Binding-site contacts:
Ligand atom C6 contacts residue GLN279 of chain 1.B at 4.2 Å.
Ligand atom C1 contacts residue ASN230 of chain 1.B at 1.4 Å.
Ligand atom N2 contacts residue ASN230 of chain 1.B at 2.9 Å (h-bond).
Ligand atom C2 contacts residue ASN230 of chain 1.B at 2.4 Å.
Ligand atom O6 contacts residue GLN279 of chain 1.B at 3.5 Å (h-bond).
Ligand atom O7 contacts residue ASN230 of chain 1.B at 3.6 Å (h-bond).
Ligand atom C5 contacts residue ASN230 of chain 1.B at 3.7 Å.
Ligand atom O5 contacts residue ASN230 of chain 1.B at 2.4 Å (h-bond).
Ligand atom C4 contacts residue ASN230 of chain 1.B at 4.2 Å.
Ligand atom C7 contacts residue ASN230 of chain 1.B at 3.4 Å.
Ligand atom C3 contacts residue ASN230 of chain 1.B at 3.8 Å.
Ligand atom C8 contacts residue ASN230 of chain 1.B at 4.5 Å.

Sequence of chain 1.B:
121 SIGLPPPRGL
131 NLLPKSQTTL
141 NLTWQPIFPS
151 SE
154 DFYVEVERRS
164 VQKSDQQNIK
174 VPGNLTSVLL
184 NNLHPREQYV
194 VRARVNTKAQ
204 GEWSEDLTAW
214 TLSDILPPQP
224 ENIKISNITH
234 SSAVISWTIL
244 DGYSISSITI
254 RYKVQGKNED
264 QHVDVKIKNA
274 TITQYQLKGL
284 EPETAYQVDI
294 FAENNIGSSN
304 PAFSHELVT

This protein binds this small molecule.
Small molecule (SMILES): CC(=O)N[C@@H]1[C@@H](O)[C@H](O)[C@@H](CO)O[C@H]1O